Sequence of chain 1.C:
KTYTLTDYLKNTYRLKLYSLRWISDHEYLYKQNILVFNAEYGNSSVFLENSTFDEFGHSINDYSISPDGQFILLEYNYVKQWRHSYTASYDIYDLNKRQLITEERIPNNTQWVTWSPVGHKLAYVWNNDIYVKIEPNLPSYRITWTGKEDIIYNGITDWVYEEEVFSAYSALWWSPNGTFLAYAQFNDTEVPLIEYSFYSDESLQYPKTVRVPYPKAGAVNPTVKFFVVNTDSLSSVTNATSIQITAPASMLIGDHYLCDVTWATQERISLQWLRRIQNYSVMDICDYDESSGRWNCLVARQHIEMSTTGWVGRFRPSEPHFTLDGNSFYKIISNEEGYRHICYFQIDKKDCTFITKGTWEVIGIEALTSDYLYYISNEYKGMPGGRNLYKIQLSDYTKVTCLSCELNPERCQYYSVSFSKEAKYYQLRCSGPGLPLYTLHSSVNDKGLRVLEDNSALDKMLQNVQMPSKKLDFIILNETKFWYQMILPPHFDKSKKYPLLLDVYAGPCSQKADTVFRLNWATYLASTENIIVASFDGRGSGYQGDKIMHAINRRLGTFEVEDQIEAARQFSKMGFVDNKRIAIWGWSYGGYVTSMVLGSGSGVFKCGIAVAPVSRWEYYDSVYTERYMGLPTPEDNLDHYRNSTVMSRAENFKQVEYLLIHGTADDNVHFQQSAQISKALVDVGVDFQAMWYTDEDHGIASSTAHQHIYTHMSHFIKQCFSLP

The small molecule below binds the protein below.
Small molecule (SMILES): CC(=O)N[C@@H]1[C@@H](O)[C@H](O)[C@@H](CO)O[C@H]1O

Binding-site contacts:
Ligand atom C3 contacts residue ASN295 of chain 1.C at 3.8 Å.
Ligand atom C5 contacts residue ILE293 of chain 1.C at 4.0 Å (hydrophobic).
Ligand atom C8 contacts residue TYR296 of chain 1.C at 4.1 Å (hydrophobic).
Ligand atom O5 contacts residue ASN295 of chain 1.C at 2.4 Å (h-bond).
Ligand atom O7 contacts residue ASN295 of chain 1.C at 3.3 Å (h-bond).
Ligand atom O5 contacts residue ILE293 of chain 1.C at 3.8 Å.
Ligand atom O6 contacts residue ARG570 of chain 1.C at 3.5 Å (salt-bridge).
Ligand atom C1 contacts residue ASN295 of chain 1.C at 1.4 Å.
Ligand atom C8 contacts residue MET322 of chain 1.C at 3.9 Å (hydrophobic).
Ligand atom C7 contacts residue SER323 of chain 1.C at 4.0 Å.
Ligand atom O7 contacts residue THR324 of chain 1.C at 4.0 Å.
Ligand atom C6 contacts residue ARG570 of chain 1.C at 3.7 Å.
Ligand atom C4 contacts residue ASN295 of chain 1.C at 4.2 Å.
Ligand atom C5 contacts residue ASN295 of chain 1.C at 3.7 Å.
Ligand atom C8 contacts residue ASN295 of chain 1.C at 4.1 Å.
Ligand atom C1 contacts residue ILE293 of chain 1.C at 4.2 Å (hydrophobic).
Ligand atom C2 contacts residue ASN295 of chain 1.C at 2.5 Å.
Ligand atom O7 contacts residue SER323 of chain 1.C at 3.2 Å (h-bond).
Ligand atom C6 contacts residue ILE293 of chain 1.C at 4.3 Å (hydrophobic).
Ligand atom C7 contacts residue ASN295 of chain 1.C at 3.1 Å.
Ligand atom N2 contacts residue ASN295 of chain 1.C at 3.0 Å (h-bond).